Sequence of chain 1.D:
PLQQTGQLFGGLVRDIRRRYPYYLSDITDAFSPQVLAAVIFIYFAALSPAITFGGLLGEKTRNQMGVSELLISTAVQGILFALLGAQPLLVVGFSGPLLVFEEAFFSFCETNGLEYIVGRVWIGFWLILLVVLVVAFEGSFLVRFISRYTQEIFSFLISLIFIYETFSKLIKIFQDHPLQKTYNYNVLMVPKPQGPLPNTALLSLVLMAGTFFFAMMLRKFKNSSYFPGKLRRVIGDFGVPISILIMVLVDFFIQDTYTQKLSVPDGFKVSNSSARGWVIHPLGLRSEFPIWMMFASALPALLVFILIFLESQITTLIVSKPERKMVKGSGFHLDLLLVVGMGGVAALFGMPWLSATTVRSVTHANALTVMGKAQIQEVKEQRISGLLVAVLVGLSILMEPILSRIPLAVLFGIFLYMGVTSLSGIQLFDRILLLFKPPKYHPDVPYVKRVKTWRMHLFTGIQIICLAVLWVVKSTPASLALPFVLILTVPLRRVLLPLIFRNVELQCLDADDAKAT

Sequence of chain 1.C:
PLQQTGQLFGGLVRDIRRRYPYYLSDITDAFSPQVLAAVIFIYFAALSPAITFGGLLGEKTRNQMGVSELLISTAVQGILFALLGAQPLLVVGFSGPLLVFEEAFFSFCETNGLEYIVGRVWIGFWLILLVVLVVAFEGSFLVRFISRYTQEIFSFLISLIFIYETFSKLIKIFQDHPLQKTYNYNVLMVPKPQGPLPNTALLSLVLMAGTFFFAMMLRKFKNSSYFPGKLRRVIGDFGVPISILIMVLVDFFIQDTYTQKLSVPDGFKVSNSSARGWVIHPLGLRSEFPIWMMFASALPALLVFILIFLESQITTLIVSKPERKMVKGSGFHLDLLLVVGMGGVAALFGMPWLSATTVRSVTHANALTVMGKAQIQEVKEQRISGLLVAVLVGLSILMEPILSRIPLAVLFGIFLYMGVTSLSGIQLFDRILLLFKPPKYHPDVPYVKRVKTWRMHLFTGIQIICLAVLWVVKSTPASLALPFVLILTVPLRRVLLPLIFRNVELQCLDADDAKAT

Binding-site contacts:
Ligand atom O11 contacts residue PRO816 of chain 1.C at 3.4 Å.
Ligand atom C1A contacts residue PRO598 of chain 1.D at 3.8 Å (hydrophobic).
Ligand atom O41 contacts residue ARG603 of chain 1.D at 2.4 Å (salt-bridge).
Ligand atom C5A contacts residue LEU812 of chain 1.C at 3.3 Å (hydrophobic).
Ligand atom O2 contacts residue PRO598 of chain 1.D at 3.6 Å.
Ligand atom P4 contacts residue LYS817 of chain 1.C at 3.7 Å.
Ligand atom O3 contacts residue PRO598 of chain 1.D at 3.9 Å.
Ligand atom O2C contacts residue PRO598 of chain 1.D at 3.6 Å.
Ligand atom O43 contacts residue TYR818 of chain 1.C at 3.0 Å (h-bond).
Ligand atom C3A contacts residue PRO598 of chain 1.D at 3.8 Å (hydrophobic).
Ligand atom C3 contacts residue PRO815 of chain 1.C at 3.7 Å (hydrophobic).
Ligand atom C7A contacts residue PHE813 of chain 1.C at 3.9 Å (hydrophobic).
Ligand atom C5A contacts residue PHE813 of chain 1.C at 3.7 Å (hydrophobic).
Ligand atom O42 contacts residue ARG602 of chain 1.D at 3.2 Å (salt-bridge).
Ligand atom C3A contacts residue LYS814 of chain 1.C at 3.7 Å.
Ligand atom P4 contacts residue ARG603 of chain 1.D at 3.6 Å.
Ligand atom C4A contacts residue LEU812 of chain 1.C at 3.6 Å (hydrophobic).
Ligand atom O3 contacts residue GLY599 of chain 1.D at 2.9 Å (h-bond).
Ligand atom C2 contacts residue GLY599 of chain 1.D at 3.9 Å.
Ligand atom O3 contacts residue ARG602 of chain 1.D at 3.2 Å (salt-bridge).
Ligand atom C3 contacts residue GLY599 of chain 1.D at 3.9 Å.
Ligand atom O43 contacts residue LYS817 of chain 1.C at 3.2 Å (salt-bridge).
Ligand atom P5 contacts residue LYS817 of chain 1.C at 3.8 Å.
Ligand atom O1A contacts residue PRO598 of chain 1.D at 3.9 Å.
Ligand atom O1A contacts residue PRO815 of chain 1.C at 3.6 Å.
Ligand atom O51 contacts residue LYS817 of chain 1.C at 3.6 Å (salt-bridge).
Ligand atom C2A contacts residue PRO815 of chain 1.C at 3.9 Å (hydrophobic).
Ligand atom O52 contacts residue LYS817 of chain 1.C at 2.9 Å (salt-bridge).
Ligand atom C7A contacts residue PHE597 of chain 1.D at 3.8 Å (hydrophobic).
Ligand atom O42 contacts residue GLY599 of chain 1.D at 3.4 Å.
Ligand atom C2 contacts residue PRO815 of chain 1.C at 3.7 Å (hydrophobic).
Ligand atom O42 contacts residue TYR818 of chain 1.C at 3.4 Å (h-bond).
Ligand atom O3 contacts residue PRO815 of chain 1.C at 3.5 Å.
Ligand atom O2 contacts residue GLY599 of chain 1.D at 3.1 Å (h-bond).
Ligand atom O4 contacts residue LYS817 of chain 1.C at 3.0 Å (salt-bridge).
Ligand atom O42 contacts residue ARG603 of chain 1.D at 3.8 Å.
Ligand atom C7B contacts residue LEU601 of chain 1.D at 3.9 Å (hydrophobic).
Ligand atom P4 contacts residue TYR818 of chain 1.C at 3.7 Å.
Ligand atom O1B contacts residue PRO598 of chain 1.D at 3.9 Å.
Ligand atom C3A contacts residue PRO815 of chain 1.C at 4.0 Å (hydrophobic).

This protein binds this small molecule.
Small molecule (SMILES): CCCCCCCC(=O)OC[C@H](COP(=O)(O)O[C@@H]1[C@H](O)[C@H](O)[C@@H](OP(=O)(O)O)[C@H](OP(=O)(O)O)[C@H]1O)OC(=O)CCCCCCC